Sequence of chain 30.Q:
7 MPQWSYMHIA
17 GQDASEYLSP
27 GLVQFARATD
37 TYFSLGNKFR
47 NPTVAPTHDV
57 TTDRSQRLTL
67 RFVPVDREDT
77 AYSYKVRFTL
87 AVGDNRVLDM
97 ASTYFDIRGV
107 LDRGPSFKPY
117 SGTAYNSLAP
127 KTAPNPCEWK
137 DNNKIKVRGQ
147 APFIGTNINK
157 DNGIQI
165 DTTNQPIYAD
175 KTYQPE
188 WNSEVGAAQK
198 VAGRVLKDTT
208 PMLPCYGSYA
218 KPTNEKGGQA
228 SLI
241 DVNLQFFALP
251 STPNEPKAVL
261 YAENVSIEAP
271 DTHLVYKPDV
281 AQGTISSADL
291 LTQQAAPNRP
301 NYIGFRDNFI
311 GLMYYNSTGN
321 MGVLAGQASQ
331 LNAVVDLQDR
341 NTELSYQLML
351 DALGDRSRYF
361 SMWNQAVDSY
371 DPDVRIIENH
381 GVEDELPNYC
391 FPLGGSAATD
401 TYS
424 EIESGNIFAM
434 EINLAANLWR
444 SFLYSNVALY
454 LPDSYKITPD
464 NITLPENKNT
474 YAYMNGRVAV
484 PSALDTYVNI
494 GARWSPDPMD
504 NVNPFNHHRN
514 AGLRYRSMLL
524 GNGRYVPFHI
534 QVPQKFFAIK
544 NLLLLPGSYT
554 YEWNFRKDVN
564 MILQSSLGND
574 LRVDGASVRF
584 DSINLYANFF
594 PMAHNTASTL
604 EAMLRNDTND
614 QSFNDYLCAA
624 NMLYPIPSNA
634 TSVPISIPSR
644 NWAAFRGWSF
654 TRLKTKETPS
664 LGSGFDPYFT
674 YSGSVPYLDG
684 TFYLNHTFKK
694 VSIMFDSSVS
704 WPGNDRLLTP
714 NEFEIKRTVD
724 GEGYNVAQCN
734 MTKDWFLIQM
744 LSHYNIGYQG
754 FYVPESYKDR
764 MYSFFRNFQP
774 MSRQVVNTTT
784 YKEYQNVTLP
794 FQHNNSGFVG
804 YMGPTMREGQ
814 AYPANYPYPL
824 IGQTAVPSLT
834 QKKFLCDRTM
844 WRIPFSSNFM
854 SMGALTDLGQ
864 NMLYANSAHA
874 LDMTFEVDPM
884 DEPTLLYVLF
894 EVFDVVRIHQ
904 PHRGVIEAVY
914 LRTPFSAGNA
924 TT

This protein binds this small molecule.
Small molecule (SMILES): NC(N)=NCCC[C@H](NC(=O)[C@@H]1CCCN1)C(=O)N[C@H](C=O)Cc1cnc[nH]1

Binding-site contacts:
Ligand atom CE1 contacts residue MET843 of chain 30.Q at 3.6 Å (hydrophobic).
Ligand atom N contacts residue ARG649 of chain 30.Q at 4.1 Å.
Ligand atom O contacts residue TYR619 of chain 30.Q at 2.6 Å.
Ligand atom CG contacts residue ASN617 of chain 30.Q at 4.1 Å.
Ligand atom O contacts residue ARG845 of chain 30.Q at 3.8 Å.
Ligand atom CB contacts residue ALA857 of chain 30.Q at 3.9 Å (hydrophobic).
Ligand atom ND1 contacts residue LEU620 of chain 30.Q at 3.0 Å.
Ligand atom CB contacts residue ARG649 of chain 30.Q at 4.1 Å.
Ligand atom CE1 contacts residue LEU620 of chain 30.Q at 3.5 Å (hydrophobic).
Ligand atom CD contacts residue CYS621 of chain 30.Q at 3.6 Å (hydrophobic).
Ligand atom C contacts residue TYR619 of chain 30.Q at 3.1 Å (hydrophobic).
Ligand atom CD2 contacts residue GLU894 of chain 30.Q at 3.7 Å.
Ligand atom CB contacts residue ARG649 of chain 30.Q at 3.6 Å.
Ligand atom N contacts residue ASN617 of chain 30.Q at 3.6 Å.
Ligand atom CG contacts residue ARG46 of chain 30.S at 3.9 Å.
Ligand atom N contacts residue TYR619 of chain 30.Q at 3.5 Å (h-bond).
Ligand atom CE1 contacts residue LEU348 of chain 30.Q at 3.9 Å (hydrophobic).
Ligand atom CD contacts residue PHE896 of chain 30.Q at 4.1 Å (hydrophobic).
Ligand atom O contacts residue ARG649 of chain 30.Q at 3.9 Å.
Ligand atom CA contacts residue TYR619 of chain 30.Q at 3.9 Å (hydrophobic).
Ligand atom CB contacts residue PHE896 of chain 30.Q at 3.3 Å (hydrophobic).
Ligand atom CD contacts residue ARG46 of chain 30.S at 4.1 Å.
Ligand atom CD contacts residue ASN617 of chain 30.Q at 3.2 Å.
Ligand atom CB contacts residue TYR619 of chain 30.Q at 3.0 Å (hydrophobic).
Ligand atom CD contacts residue ASP897 of chain 30.Q at 3.5 Å.
Ligand atom CD2 contacts residue ARG845 of chain 30.Q at 3.5 Å.
Ligand atom N contacts residue TYR619 of chain 30.Q at 3.6 Å.
Ligand atom CA contacts residue TYR619 of chain 30.Q at 3.8 Å (hydrophobic).
Ligand atom NE2 contacts residue GLU894 of chain 30.Q at 4.1 Å.
Ligand atom N contacts residue CYS621 of chain 30.Q at 2.9 Å (h-bond).
Ligand atom CB contacts residue TYR619 of chain 30.Q at 3.8 Å (hydrophobic).
Ligand atom N contacts residue ASP618 of chain 30.Q at 3.9 Å.
Ligand atom CB contacts residue GLU894 of chain 30.Q at 3.5 Å.
Ligand atom CA contacts residue ARG649 of chain 30.Q at 3.4 Å.
Ligand atom C contacts residue ARG845 of chain 30.Q at 3.6 Å.
Ligand atom CG contacts residue PHE896 of chain 30.Q at 3.0 Å (hydrophobic).
Ligand atom CG contacts residue TYR619 of chain 30.Q at 3.8 Å (hydrophobic).
Ligand atom O contacts residue ALA857 of chain 30.Q at 4.0 Å.
Ligand atom CG contacts residue GLU894 of chain 30.Q at 3.9 Å.
Ligand atom CA contacts residue CYS621 of chain 30.Q at 3.7 Å (hydrophobic).

Sequence of chain 30.S:
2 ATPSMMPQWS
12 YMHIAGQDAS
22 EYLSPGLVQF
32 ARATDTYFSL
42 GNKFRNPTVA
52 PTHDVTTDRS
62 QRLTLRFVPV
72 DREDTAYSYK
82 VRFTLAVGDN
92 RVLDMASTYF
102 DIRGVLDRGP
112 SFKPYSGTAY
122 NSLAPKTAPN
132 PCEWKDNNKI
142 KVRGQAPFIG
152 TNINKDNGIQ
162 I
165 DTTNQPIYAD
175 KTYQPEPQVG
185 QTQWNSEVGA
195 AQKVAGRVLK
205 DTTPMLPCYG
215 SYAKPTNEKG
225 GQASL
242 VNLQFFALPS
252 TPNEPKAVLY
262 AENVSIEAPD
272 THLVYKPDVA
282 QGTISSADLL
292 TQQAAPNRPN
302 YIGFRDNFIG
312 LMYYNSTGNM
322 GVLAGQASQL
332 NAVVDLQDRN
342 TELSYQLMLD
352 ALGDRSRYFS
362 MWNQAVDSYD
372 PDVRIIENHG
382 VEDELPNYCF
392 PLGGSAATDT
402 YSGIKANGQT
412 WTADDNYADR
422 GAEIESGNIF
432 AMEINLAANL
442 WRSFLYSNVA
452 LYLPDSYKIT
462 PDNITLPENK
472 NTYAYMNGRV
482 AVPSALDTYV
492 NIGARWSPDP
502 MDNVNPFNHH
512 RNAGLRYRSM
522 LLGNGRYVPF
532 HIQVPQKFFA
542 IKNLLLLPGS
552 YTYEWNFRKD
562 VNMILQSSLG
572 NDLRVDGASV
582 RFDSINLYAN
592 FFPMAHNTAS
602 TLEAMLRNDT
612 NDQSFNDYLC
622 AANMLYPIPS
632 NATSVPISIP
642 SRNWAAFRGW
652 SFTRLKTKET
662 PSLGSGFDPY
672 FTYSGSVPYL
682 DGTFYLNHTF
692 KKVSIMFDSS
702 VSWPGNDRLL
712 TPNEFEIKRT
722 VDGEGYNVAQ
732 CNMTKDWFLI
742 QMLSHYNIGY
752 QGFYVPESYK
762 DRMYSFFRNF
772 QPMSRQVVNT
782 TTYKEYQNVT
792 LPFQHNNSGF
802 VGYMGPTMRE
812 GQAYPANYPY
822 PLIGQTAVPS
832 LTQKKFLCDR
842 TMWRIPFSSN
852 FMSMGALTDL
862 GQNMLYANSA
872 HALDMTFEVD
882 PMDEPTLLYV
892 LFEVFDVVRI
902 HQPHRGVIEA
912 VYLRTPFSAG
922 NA